Binding-site contacts:
Ligand atom C5 contacts residue ASN331 of chain 1.B at 3.7 Å.
Ligand atom C3 contacts residue ASN331 of chain 1.B at 3.8 Å.
Ligand atom O5 contacts residue ASN331 of chain 1.B at 2.4 Å (h-bond).
Ligand atom C4 contacts residue ASN331 of chain 1.B at 4.2 Å.
Ligand atom N2 contacts residue GLN580 of chain 1.B at 3.7 Å.
Ligand atom C8 contacts residue ASN331 of chain 1.B at 4.5 Å.
Ligand atom C8 contacts residue GLN580 of chain 1.B at 3.9 Å.
Ligand atom C7 contacts residue ASN331 of chain 1.B at 3.4 Å.
Ligand atom C2 contacts residue ASN331 of chain 1.B at 2.5 Å.
Ligand atom C1 contacts residue ASN331 of chain 1.B at 1.4 Å.
Ligand atom N2 contacts residue ASN331 of chain 1.B at 2.9 Å (h-bond).
Ligand atom C7 contacts residue GLN580 of chain 1.B at 4.4 Å.
Ligand atom O7 contacts residue ASN331 of chain 1.B at 3.5 Å (h-bond).

Sequence of chain 1.B:
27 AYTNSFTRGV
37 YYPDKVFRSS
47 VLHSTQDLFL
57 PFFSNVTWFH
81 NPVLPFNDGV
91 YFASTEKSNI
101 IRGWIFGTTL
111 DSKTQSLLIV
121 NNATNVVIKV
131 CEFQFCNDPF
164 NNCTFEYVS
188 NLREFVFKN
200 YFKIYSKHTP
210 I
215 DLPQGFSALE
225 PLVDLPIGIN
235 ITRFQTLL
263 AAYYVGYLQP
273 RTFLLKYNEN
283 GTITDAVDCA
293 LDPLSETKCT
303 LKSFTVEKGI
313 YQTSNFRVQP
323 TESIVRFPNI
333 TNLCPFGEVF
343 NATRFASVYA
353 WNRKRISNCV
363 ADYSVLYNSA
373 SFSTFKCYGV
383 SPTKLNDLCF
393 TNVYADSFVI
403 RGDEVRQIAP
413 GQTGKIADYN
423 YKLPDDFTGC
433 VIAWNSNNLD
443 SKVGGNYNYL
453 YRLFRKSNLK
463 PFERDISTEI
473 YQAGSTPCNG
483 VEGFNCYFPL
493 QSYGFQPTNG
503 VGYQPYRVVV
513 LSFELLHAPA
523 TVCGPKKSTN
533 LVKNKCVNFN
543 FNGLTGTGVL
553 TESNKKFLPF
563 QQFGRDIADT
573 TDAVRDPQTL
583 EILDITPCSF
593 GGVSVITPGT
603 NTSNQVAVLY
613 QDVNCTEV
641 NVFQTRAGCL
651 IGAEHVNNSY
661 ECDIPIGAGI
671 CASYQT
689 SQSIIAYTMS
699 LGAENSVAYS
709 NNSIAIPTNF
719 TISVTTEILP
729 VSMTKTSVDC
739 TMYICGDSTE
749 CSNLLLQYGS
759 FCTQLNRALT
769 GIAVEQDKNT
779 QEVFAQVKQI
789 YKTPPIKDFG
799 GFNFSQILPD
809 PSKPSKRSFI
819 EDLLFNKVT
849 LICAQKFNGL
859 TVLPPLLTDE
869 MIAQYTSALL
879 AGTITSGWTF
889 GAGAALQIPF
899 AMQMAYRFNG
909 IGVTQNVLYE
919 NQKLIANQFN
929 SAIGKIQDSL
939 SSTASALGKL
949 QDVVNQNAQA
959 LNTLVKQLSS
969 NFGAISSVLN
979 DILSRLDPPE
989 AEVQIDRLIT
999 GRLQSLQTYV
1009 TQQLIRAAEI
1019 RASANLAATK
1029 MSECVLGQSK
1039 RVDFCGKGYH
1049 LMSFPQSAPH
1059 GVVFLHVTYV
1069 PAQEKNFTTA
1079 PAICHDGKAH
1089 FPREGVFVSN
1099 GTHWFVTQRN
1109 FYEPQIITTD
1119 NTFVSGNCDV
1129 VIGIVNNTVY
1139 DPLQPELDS

The protein below binds the small molecule below.
Small molecule (SMILES): CC(=O)N[C@@H]1[C@@H](O)[C@H](O)[C@@H](CO)O[C@H]1O